Binding-site contacts:
Ligand atom C12 contacts residue MET166 of chain 2.B at 3.6 Å (hydrophobic).
Ligand atom C1 contacts residue GLY46 of chain 2.B at 3.8 Å.
Ligand atom C1 contacts residue TYR163 of chain 2.B at 3.4 Å (hydrophobic).
Ligand atom N1 contacts residue ALA82 of chain 2.B at 3.6 Å.
Ligand atom C3 contacts residue GLY46 of chain 2.B at 3.7 Å.
Ligand atom O3 contacts residue ILE77 of chain 2.B at 3.6 Å.
Ligand atom O4 contacts residue GLY117 of chain 2.B at 3.5 Å.
Ligand atom C5 contacts residue GLN167 of chain 2.B at 3.5 Å.
Ligand atom C2 contacts residue TYR163 of chain 2.B at 3.6 Å (hydrophobic).
Ligand atom O contacts residue TYR163 of chain 2.B at 3.3 Å (h-bond).
Ligand atom C15 contacts residue ALA82 of chain 2.B at 3.6 Å (hydrophobic).
Ligand atom C3 contacts residue GLN167 of chain 2.B at 3.7 Å.
Ligand atom O1 contacts residue GLU48 of chain 2.B at 3.0 Å (salt-bridge).
Ligand atom O5 contacts residue ALA121 of chain 2.B at 3.0 Å.
Ligand atom C1 contacts residue GLN185 of chain 2.B at 3.6 Å.
Ligand atom N contacts residue GLN185 of chain 2.B at 2.9 Å (h-bond).
Ligand atom C contacts residue TYR163 of chain 2.B at 3.4 Å (hydrophobic).
Ligand atom C contacts residue GLN185 of chain 2.B at 3.7 Å.
Ligand atom O5 contacts residue GLY117 of chain 2.B at 3.7 Å.
Ligand atom C14 contacts residue ALA82 of chain 2.B at 3.1 Å (hydrophobic).
Ligand atom O contacts residue GLN185 of chain 2.B at 3.1 Å (h-bond).
Ligand atom O4 contacts residue LEU81 of chain 2.B at 3.6 Å (h-bond).
Ligand atom C13 contacts residue MET166 of chain 2.B at 3.6 Å (hydrophobic).
Ligand atom O2 contacts residue ILE77 of chain 2.B at 3.3 Å.
Ligand atom C13 contacts residue ALA82 of chain 2.B at 3.4 Å (hydrophobic).
Ligand atom C11 contacts residue GLN167 of chain 2.B at 3.5 Å.
Ligand atom C12 contacts residue GLN167 of chain 2.B at 3.5 Å.
Ligand atom C4 contacts residue GLY46 of chain 2.B at 3.6 Å.
Ligand atom C2 contacts residue GLY46 of chain 2.B at 3.6 Å.
Ligand atom O5 contacts residue LEU81 of chain 2.B at 3.6 Å.
Ligand atom N contacts residue GLN167 of chain 2.B at 2.9 Å (h-bond).
Ligand atom N1 contacts residue LEU81 of chain 2.B at 3.7 Å.
Ligand atom O2 contacts residue ALA170 of chain 2.B at 3.3 Å.
Ligand atom C8 contacts residue ALA79 of chain 2.B at 3.4 Å (hydrophobic).
Ligand atom O4 contacts residue ALA82 of chain 2.B at 3.3 Å (h-bond).
Ligand atom C4 contacts residue GLN167 of chain 2.B at 3.4 Å.
Ligand atom N contacts residue TYR163 of chain 2.B at 2.8 Å (h-bond).
Ligand atom C12 contacts residue TYR163 of chain 2.B at 3.2 Å (hydrophobic).
Ligand atom C5 contacts residue GLY46 of chain 2.B at 3.8 Å.
Ligand atom O4 contacts residue ALA79 of chain 2.B at 3.5 Å.

Sequence of chain 2.B:
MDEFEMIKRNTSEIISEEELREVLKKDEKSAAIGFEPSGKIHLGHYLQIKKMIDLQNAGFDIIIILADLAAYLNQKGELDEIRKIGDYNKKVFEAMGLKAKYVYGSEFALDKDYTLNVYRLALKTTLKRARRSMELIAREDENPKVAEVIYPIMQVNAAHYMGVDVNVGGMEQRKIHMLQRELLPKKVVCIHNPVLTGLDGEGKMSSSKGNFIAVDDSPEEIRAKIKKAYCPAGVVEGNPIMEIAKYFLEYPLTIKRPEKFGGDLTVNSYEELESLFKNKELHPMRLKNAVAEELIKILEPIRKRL

A small-molecule ligand and the protein it binds are described below.
Small molecule (SMILES): N[C@@H](Cc1ccc(O)c(OCc2ccccc2[N+](=O)[O-])c1)C(=O)O